Binding-site contacts:
Ligand atom C1 contacts residue ASP295 of chain 21.B at 2.5 Å.
Ligand atom C25 contacts residue ARG306 of chain 21.B at 3.5 Å.
Ligand atom O7 contacts residue ASP118 of chain 23.B at 3.6 Å.
Ligand atom C4 contacts residue ARG306 of chain 21.B at 3.2 Å.
Ligand atom C3 contacts residue ARG306 of chain 21.B at 3.0 Å.
Ligand atom O1 contacts residue ASP295 of chain 21.B at 2.7 Å (salt-bridge).
Ligand atom O8 contacts residue ASP118 of chain 23.B at 2.9 Å (salt-bridge).
Ligand atom O2 contacts residue ASP295 of chain 21.B at 1.6 Å (salt-bridge).
Ligand atom O1 contacts residue PHE294 of chain 21.B at 3.5 Å (h-bond).
Ligand atom C9 contacts residue ASP295 of chain 21.B at 3.6 Å.
Ligand atom C6 contacts residue ASP118 of chain 23.B at 3.6 Å.
Ligand atom C26 contacts residue PHE294 of chain 21.B at 3.8 Å (hydrophobic).
Ligand atom C2 contacts residue ASP295 of chain 21.B at 1.9 Å.
Ligand atom O91 contacts residue ASP295 of chain 21.B at 2.6 Å (salt-bridge).
Ligand atom C3 contacts residue ASP295 of chain 21.B at 3.3 Å.
Ligand atom C5 contacts residue ASP295 of chain 21.B at 3.0 Å.
Ligand atom C6 contacts residue ASP295 of chain 21.B at 3.7 Å.
Ligand atom C23 contacts residue PHE294 of chain 21.B at 3.5 Å (hydrophobic).
Ligand atom C2 contacts residue ARG306 of chain 21.B at 3.5 Å.
Ligand atom O2 contacts residue LYS297 of chain 21.B at 3.5 Å (salt-bridge).
Ligand atom C6 contacts residue LYS297 of chain 21.B at 2.4 Å.
Ligand atom C17 contacts residue LYS122 of chain 23.B at 3.6 Å.
Ligand atom C5 contacts residue LYS297 of chain 21.B at 2.7 Å.
Ligand atom C27 contacts residue PHE341 of chain 21.B at 3.5 Å (hydrophobic).
Ligand atom C4 contacts residue LYS297 of chain 21.B at 2.9 Å.
Ligand atom O2 contacts residue ARG306 of chain 21.B at 3.0 Å (salt-bridge).
Ligand atom C7 contacts residue LYS297 of chain 21.B at 3.3 Å.
Ligand atom O3 contacts residue ARG306 of chain 21.B at 2.1 Å (salt-bridge).
Ligand atom O9 contacts residue ASP295 of chain 21.B at 3.5 Å (salt-bridge).
Ligand atom C4 contacts residue ASP295 of chain 21.B at 3.7 Å.
Ligand atom C26 contacts residue TYR310 of chain 21.B at 3.8 Å (hydrophobic).
Ligand atom C7 contacts residue ASP295 of chain 21.B at 3.6 Å.
Ligand atom C16 contacts residue ARG306 of chain 21.B at 2.6 Å.
Ligand atom C24 contacts residue PHE294 of chain 21.B at 3.2 Å (hydrophobic).
Ligand atom O24 contacts residue TYR310 of chain 21.B at 3.2 Å (h-bond).
Ligand atom O24 contacts residue PHE294 of chain 21.B at 2.5 Å (h-bond).
Ligand atom O2 contacts residue ALA296 of chain 21.B at 3.5 Å (h-bond).
Ligand atom C24 contacts residue TYR310 of chain 21.B at 3.8 Å (hydrophobic).
Ligand atom O15 contacts residue ASP295 of chain 21.B at 3.6 Å.
Ligand atom O1 contacts residue ALA296 of chain 21.B at 3.0 Å (h-bond).

Sequence of chain 23.B:
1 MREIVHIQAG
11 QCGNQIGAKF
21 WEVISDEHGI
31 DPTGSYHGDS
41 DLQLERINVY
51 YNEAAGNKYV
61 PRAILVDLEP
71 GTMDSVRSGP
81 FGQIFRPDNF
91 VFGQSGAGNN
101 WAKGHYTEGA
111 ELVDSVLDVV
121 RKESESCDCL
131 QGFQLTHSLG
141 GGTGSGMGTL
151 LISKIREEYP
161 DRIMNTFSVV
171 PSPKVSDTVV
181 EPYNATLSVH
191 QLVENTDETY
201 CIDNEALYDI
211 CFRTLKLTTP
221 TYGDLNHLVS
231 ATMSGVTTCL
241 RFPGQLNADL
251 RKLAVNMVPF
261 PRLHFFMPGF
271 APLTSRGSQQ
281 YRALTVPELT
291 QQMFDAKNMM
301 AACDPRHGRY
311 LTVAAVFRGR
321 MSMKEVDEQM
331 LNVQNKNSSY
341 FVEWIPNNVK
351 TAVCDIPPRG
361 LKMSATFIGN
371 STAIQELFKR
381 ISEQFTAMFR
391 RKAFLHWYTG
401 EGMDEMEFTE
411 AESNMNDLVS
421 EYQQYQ

This small molecule binds to this protein.
Small molecule (SMILES): CC[C@H](/C=C(/C)[C@@H]1C[C@@H](OC)C[C@H](O)C(C)(C)[C@@]2(O)O[C@@H](C[C@@H](OC)[C@H](O)C(=O)O1)C[C@@H](OC)[C@H]2O)CO

Sequence of chain 21.B:
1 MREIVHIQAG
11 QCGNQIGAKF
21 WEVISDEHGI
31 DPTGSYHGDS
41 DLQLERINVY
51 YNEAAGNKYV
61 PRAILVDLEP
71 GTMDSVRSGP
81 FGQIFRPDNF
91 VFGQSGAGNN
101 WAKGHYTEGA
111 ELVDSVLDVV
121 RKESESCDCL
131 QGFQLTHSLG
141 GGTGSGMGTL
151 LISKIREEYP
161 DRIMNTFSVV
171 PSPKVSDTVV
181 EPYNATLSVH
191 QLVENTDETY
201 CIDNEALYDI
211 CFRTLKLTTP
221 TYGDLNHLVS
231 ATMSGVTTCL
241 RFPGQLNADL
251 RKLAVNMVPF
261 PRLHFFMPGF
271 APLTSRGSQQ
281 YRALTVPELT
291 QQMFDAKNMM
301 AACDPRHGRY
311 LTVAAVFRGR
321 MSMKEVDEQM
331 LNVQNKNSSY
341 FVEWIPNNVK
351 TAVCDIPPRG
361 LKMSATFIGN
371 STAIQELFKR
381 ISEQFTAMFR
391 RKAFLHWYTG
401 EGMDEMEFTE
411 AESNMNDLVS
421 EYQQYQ